Sequence of chain 1.B:
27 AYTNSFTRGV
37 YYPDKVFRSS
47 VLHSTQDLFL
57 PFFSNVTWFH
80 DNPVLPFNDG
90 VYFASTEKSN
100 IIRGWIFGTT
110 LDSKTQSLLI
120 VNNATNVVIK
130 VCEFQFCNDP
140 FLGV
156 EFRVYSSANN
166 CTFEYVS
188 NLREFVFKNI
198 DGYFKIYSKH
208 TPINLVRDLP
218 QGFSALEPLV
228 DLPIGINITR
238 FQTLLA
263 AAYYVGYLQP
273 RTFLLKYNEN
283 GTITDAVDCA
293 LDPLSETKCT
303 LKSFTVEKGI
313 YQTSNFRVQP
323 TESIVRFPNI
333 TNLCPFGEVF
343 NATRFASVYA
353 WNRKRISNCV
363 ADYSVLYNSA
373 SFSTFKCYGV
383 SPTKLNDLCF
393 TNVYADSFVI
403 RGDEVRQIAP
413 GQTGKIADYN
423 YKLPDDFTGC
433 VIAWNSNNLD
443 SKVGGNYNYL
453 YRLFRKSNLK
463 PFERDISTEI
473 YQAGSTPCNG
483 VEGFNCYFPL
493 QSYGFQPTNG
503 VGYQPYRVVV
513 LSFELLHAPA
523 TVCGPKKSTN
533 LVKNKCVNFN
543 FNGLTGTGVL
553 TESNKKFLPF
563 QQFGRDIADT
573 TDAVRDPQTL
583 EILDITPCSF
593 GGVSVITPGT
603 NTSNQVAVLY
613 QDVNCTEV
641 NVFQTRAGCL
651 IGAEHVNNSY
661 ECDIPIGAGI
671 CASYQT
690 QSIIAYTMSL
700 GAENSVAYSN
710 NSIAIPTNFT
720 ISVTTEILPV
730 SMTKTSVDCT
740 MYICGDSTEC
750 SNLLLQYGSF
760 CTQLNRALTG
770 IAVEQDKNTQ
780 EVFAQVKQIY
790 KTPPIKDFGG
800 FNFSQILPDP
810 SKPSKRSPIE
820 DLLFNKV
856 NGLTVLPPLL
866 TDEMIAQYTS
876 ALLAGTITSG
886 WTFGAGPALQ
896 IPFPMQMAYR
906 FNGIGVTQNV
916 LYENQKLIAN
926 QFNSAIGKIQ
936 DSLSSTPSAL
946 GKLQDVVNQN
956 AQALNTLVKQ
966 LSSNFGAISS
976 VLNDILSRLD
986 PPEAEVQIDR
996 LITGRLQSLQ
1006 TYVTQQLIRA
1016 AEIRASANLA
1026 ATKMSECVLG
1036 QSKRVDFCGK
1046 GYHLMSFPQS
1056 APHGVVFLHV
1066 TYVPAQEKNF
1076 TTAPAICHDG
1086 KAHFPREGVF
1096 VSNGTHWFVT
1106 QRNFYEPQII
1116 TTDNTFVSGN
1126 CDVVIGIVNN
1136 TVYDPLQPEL

Sequence of chain 1.A:
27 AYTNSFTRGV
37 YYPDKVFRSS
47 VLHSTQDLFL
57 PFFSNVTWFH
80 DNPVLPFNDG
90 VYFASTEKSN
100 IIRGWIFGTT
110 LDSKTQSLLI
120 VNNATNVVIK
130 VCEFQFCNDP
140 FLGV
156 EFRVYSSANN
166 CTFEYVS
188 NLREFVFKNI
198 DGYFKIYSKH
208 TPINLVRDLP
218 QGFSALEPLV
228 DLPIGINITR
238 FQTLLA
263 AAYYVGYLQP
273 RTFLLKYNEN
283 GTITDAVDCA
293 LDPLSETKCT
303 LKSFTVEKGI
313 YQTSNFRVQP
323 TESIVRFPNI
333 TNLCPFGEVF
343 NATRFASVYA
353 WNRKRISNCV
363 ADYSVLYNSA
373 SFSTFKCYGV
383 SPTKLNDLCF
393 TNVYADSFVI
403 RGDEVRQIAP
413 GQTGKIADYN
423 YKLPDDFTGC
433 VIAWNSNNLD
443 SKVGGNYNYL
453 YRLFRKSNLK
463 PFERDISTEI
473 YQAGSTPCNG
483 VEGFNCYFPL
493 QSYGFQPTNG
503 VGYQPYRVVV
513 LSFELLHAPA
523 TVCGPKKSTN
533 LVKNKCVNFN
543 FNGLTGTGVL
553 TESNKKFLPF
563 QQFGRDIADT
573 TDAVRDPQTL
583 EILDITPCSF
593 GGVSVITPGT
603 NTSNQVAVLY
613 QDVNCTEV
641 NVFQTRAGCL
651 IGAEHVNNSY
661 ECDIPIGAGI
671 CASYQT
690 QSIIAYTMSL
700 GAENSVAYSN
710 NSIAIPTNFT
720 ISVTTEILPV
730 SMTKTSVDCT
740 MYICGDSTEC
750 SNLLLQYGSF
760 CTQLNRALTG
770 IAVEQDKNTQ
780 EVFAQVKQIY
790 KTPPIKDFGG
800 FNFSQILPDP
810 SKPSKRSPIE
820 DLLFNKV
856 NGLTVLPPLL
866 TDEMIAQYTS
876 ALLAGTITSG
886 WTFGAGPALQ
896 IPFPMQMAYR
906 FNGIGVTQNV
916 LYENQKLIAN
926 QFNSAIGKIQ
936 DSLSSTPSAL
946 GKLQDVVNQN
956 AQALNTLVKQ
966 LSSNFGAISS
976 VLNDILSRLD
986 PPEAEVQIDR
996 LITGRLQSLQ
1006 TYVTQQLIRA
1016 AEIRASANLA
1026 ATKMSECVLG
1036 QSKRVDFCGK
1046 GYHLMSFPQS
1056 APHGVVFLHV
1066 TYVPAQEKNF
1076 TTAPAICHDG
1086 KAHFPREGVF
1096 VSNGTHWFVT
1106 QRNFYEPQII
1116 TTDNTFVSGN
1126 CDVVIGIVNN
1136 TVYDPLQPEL

Binding-site contacts:
Ligand atom C7 contacts residue ASN282 of chain 1.B at 3.3 Å.
Ligand atom N2 contacts residue GLU281 of chain 1.B at 4.3 Å.
Ligand atom C1 contacts residue ASN282 of chain 1.B at 1.4 Å.
Ligand atom C5 contacts residue ASN282 of chain 1.B at 3.6 Å.
Ligand atom C8 contacts residue ASN282 of chain 1.B at 4.4 Å.
Ligand atom C3 contacts residue ASN282 of chain 1.B at 3.8 Å.
Ligand atom O6 contacts residue LYS558 of chain 1.A at 4.1 Å.
Ligand atom O7 contacts residue ASN282 of chain 1.B at 3.2 Å (h-bond).
Ligand atom C4 contacts residue ASN282 of chain 1.B at 4.2 Å.
Ligand atom O5 contacts residue ASN282 of chain 1.B at 2.3 Å (h-bond).
Ligand atom N2 contacts residue ASN282 of chain 1.B at 2.9 Å (h-bond).
Ligand atom C2 contacts residue ASN282 of chain 1.B at 2.5 Å.
Ligand atom C8 contacts residue GLU281 of chain 1.B at 3.9 Å.

The protein below binds the small molecule below.
Small molecule (SMILES): CC(=O)N[C@@H]1[C@@H](O)[C@H](O)[C@@H](CO)O[C@H]1O